This small molecule binds to this protein.
Small molecule (SMILES): Cc1c[nH]cn1

Binding-site contacts:
Ligand atom NE2 contacts residue THR199 of chain 1.A at 4.0 Å.
Ligand atom CD2 contacts residue PRO200 of chain 1.A at 3.8 Å (hydrophobic).
Ligand atom C4 contacts residue ASN62 of chain 1.A at 3.3 Å.
Ligand atom CE1 contacts residue TRP64 of chain 1.A at 3.6 Å (hydrophobic).
Ligand atom CD2 contacts residue THR199 of chain 1.A at 3.4 Å.
Ligand atom CG contacts residue TRP64 of chain 1.A at 4.1 Å (hydrophobic).
Ligand atom ND1 contacts residue TRP64 of chain 1.A at 4.0 Å.
Ligand atom CE1 contacts residue PRO200 of chain 1.A at 3.8 Å (hydrophobic).
Ligand atom CG contacts residue THR199 of chain 1.A at 4.4 Å.
Ligand atom NE2 contacts residue TRP64 of chain 1.A at 3.5 Å.
Ligand atom CD2 contacts residue TRP64 of chain 1.A at 3.9 Å (hydrophobic).
Ligand atom NE2 contacts residue PRO200 of chain 1.A at 3.2 Å (h-bond).

Sequence of chain 1.A:
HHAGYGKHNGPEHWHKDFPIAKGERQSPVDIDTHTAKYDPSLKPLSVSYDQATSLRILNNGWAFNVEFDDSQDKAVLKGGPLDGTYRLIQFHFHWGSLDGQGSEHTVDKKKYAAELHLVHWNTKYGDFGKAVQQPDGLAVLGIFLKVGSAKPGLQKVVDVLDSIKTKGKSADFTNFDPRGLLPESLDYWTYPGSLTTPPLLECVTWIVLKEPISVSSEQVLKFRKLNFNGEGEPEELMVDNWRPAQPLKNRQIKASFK